The protein below binds the small molecule below.
Small molecule (SMILES): CC(=O)N[C@@H]1[C@@H](O)[C@H](O)[C@@H](CO)O[C@H]1O

Sequence of chain 1.A:
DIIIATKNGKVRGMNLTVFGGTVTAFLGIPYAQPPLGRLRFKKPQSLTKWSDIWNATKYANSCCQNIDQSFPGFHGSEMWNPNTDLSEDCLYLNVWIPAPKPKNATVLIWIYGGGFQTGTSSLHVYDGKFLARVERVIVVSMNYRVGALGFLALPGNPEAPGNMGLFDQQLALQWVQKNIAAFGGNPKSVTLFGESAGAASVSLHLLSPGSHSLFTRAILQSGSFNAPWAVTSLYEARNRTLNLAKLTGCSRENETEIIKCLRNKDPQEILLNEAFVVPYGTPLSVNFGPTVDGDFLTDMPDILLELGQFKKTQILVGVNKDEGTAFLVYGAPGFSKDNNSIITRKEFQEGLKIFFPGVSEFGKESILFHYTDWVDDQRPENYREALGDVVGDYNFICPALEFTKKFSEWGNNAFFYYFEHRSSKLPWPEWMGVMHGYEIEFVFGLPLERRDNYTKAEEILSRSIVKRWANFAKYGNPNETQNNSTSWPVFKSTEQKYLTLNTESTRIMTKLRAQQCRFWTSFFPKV

Binding-site contacts:
Ligand atom C3 contacts residue ASN341 of chain 1.A at 3.6 Å.
Ligand atom O5 contacts residue SER338 of chain 1.A at 3.2 Å.
Ligand atom C5 contacts residue ASN341 of chain 1.A at 3.9 Å.
Ligand atom O3 contacts residue GLY336 of chain 1.A at 4.5 Å.
Ligand atom N2 contacts residue ASN341 of chain 1.A at 2.5 Å (h-bond).
Ligand atom C5 contacts residue SER338 of chain 1.A at 4.5 Å.
Ligand atom C1 contacts residue ASN341 of chain 1.A at 1.5 Å.
Ligand atom C6 contacts residue ASN341 of chain 1.A at 4.3 Å.
Ligand atom O7 contacts residue ASN342 of chain 1.A at 4.1 Å.
Ligand atom C8 contacts residue ASN341 of chain 1.A at 4.1 Å.
Ligand atom O7 contacts residue ASN341 of chain 1.A at 4.0 Å.
Ligand atom C3 contacts residue GLY336 of chain 1.A at 4.3 Å.
Ligand atom C1 contacts residue SER338 of chain 1.A at 3.7 Å.
Ligand atom C4 contacts residue ASN341 of chain 1.A at 4.4 Å.
Ligand atom O5 contacts residue ASN341 of chain 1.A at 2.7 Å (h-bond).
Ligand atom N2 contacts residue GLY336 of chain 1.A at 4.4 Å.
Ligand atom C7 contacts residue ASN341 of chain 1.A at 3.4 Å.
Ligand atom C2 contacts residue ASN341 of chain 1.A at 2.4 Å.